The small molecule below binds the protein below.
Small molecule (SMILES): CC1(C)[C@@H]2CC[C@@]1(C)C(=O)C2

Binding-site contacts:
Ligand atom C9 contacts residue VAL303 of chain 1.A at 3.8 Å (hydrophobic).
Ligand atom C3 contacts residue THR103 of chain 1.A at 3.8 Å.
Ligand atom C10 contacts residue TRP89 of chain 1.A at 3.7 Å (hydrophobic).
Ligand atom C8 contacts residue CYN1 of chain 1.E at 3.2 Å.
Ligand atom C10 contacts residue THR187 of chain 1.A at 3.7 Å.
Ligand atom C1 contacts residue TRP89 of chain 1.A at 4.1 Å (hydrophobic).
Ligand atom C9 contacts residue ASP305 of chain 1.A at 3.8 Å.
Ligand atom C8 contacts residue HEM1 of chain 1.C at 4.1 Å.
Ligand atom C4 contacts residue CYN1 of chain 1.E at 4.1 Å.
Ligand atom C2 contacts residue LEU255 of chain 1.A at 4.2 Å (hydrophobic).
Ligand atom O contacts residue TYR98 of chain 1.A at 2.6 Å (h-bond).
Ligand atom C2 contacts residue LEU252 of chain 1.A at 3.9 Å (hydrophobic).
Ligand atom C8 contacts residue VAL303 of chain 1.A at 3.6 Å (hydrophobic).
Ligand atom C5 contacts residue HEM1 of chain 1.C at 3.8 Å.
Ligand atom C3 contacts residue ILE88 of chain 1.A at 4.3 Å (hydrophobic).
Ligand atom C1 contacts residue LEU255 of chain 1.A at 4.3 Å (hydrophobic).
Ligand atom C8 contacts residue THR260 of chain 1.A at 4.1 Å.
Ligand atom C5 contacts residue CYN1 of chain 1.E at 3.2 Å.
Ligand atom C3 contacts residue LEU252 of chain 1.A at 4.2 Å (hydrophobic).
Ligand atom C1 contacts residue CYN1 of chain 1.E at 4.1 Å.
Ligand atom C7 contacts residue CYN1 of chain 1.E at 4.0 Å.
Ligand atom C2 contacts residue TYR98 of chain 1.A at 3.4 Å (hydrophobic).
Ligand atom C6 contacts residue GLY256 of chain 1.A at 4.1 Å.
Ligand atom C5 contacts residue LEU252 of chain 1.A at 3.9 Å (hydrophobic).
Ligand atom O contacts residue LEU255 of chain 1.A at 3.4 Å.
Ligand atom C9 contacts residue TRP89 of chain 1.A at 3.9 Å (hydrophobic).
Ligand atom C3 contacts residue HEM1 of chain 1.C at 4.2 Å.
Ligand atom C6 contacts residue LEU255 of chain 1.A at 4.4 Å (hydrophobic).
Ligand atom C10 contacts residue VAL404 of chain 1.A at 4.0 Å (hydrophobic).
Ligand atom C6 contacts residue LEU252 of chain 1.A at 3.9 Å (hydrophobic).
Ligand atom C3 contacts residue TRP89 of chain 1.A at 4.2 Å (hydrophobic).
Ligand atom C10 contacts residue LEU255 of chain 1.A at 3.7 Å (hydrophobic).
Ligand atom C6 contacts residue CYN1 of chain 1.E at 3.1 Å.
Ligand atom C3 contacts residue TYR98 of chain 1.A at 3.4 Å (hydrophobic).
Ligand atom C8 contacts residue VAL404 of chain 1.A at 4.3 Å (hydrophobic).
Ligand atom C4 contacts residue HEM1 of chain 1.C at 3.7 Å.
Ligand atom C2 contacts residue TRP89 of chain 1.A at 3.6 Å (hydrophobic).
Ligand atom C9 contacts residue ILE403 of chain 1.A at 4.1 Å (hydrophobic).
Ligand atom O contacts residue LEU252 of chain 1.A at 3.7 Å.
Ligand atom O contacts residue TRP89 of chain 1.A at 3.2 Å.

Sequence of chain 1.A:
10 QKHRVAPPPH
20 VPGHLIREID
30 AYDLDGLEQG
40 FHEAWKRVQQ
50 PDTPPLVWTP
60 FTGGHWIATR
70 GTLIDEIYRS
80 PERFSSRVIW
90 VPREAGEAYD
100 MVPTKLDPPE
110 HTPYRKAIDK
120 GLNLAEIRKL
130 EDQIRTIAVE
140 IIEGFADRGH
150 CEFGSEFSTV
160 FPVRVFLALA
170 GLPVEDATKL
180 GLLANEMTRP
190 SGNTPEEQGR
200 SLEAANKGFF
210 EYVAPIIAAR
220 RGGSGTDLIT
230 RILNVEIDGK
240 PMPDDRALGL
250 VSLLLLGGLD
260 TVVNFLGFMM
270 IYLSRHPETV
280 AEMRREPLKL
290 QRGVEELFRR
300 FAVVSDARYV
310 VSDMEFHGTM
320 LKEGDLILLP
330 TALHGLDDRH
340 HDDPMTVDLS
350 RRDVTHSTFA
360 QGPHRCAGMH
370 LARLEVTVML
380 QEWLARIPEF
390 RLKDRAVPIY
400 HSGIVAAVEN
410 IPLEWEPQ